Binding-site contacts:
Ligand atom C03 contacts residue GLY279 of chain 1.B at 3.3 Å.
Ligand atom C09 contacts residue TYR247 of chain 1.B at 3.7 Å (hydrophobic).
Ligand atom N01 contacts residue MET267 of chain 1.B at 3.7 Å.
Ligand atom C03 contacts residue TYR247 of chain 1.B at 3.5 Å (hydrophobic).
Ligand atom C05 contacts residue GLY279 of chain 1.B at 3.4 Å.
Ligand atom C11 contacts residue LEU229 of chain 1.B at 3.6 Å (hydrophobic).
Ligand atom C08 contacts residue GLY279 of chain 1.B at 3.5 Å.
Ligand atom C21 contacts residue TYR247 of chain 1.B at 3.8 Å (hydrophobic).
Ligand atom C13 contacts residue PHE283 of chain 1.B at 3.6 Å (hydrophobic).
Ligand atom C21 contacts residue GLU275 of chain 1.B at 3.6 Å.
Ligand atom C03 contacts residue MET267 of chain 1.B at 3.8 Å (hydrophobic).
Ligand atom N04 contacts residue MET267 of chain 1.B at 3.8 Å.
Ligand atom C05 contacts residue MET267 of chain 1.B at 3.8 Å (hydrophobic).
Ligand atom N17 contacts residue GLN280 of chain 1.B at 3.1 Å (h-bond).
Ligand atom C14 contacts residue PHE283 of chain 1.B at 3.5 Å (hydrophobic).
Ligand atom C21 contacts residue VAL276 of chain 1.B at 3.7 Å (hydrophobic).
Ligand atom N04 contacts residue GLY279 of chain 1.B at 3.6 Å.
Ligand atom C22 contacts residue MET267 of chain 1.B at 3.4 Å (hydrophobic).
Ligand atom C20 contacts residue VAL232 of chain 1.B at 3.7 Å (hydrophobic).
Ligand atom C23 contacts residue GLU275 of chain 1.B at 3.3 Å.
Ligand atom C20 contacts residue ILE246 of chain 1.B at 3.6 Å (hydrophobic).
Ligand atom N04 contacts residue TYR247 of chain 1.B at 2.7 Å (h-bond).
Ligand atom C22 contacts residue PRO266 of chain 1.B at 3.5 Å (hydrophobic).
Ligand atom C24 contacts residue PRO266 of chain 1.B at 3.7 Å (hydrophobic).
Ligand atom C13 contacts residue ILE246 of chain 1.B at 3.6 Å (hydrophobic).
Ligand atom C10 contacts residue TYR247 of chain 1.B at 3.7 Å (hydrophobic).
Ligand atom C05 contacts residue TYR247 of chain 1.B at 3.8 Å (hydrophobic).
Ligand atom C16 contacts residue PHE283 of chain 1.B at 3.7 Å (hydrophobic).
Ligand atom N06 contacts residue GLY279 of chain 1.B at 3.4 Å.
Ligand atom C10 contacts residue MET267 of chain 1.B at 3.6 Å (hydrophobic).
Ligand atom C09 contacts residue PHE283 of chain 1.B at 3.7 Å (hydrophobic).
Ligand atom N15 contacts residue PHE283 of chain 1.B at 3.5 Å.
Ligand atom N18 contacts residue PHE250 of chain 1.B at 3.6 Å.
Ligand atom N12 contacts residue PHE283 of chain 1.B at 3.7 Å.
Ligand atom N18 contacts residue PHE283 of chain 1.B at 3.7 Å.
Ligand atom N12 contacts residue ILE246 of chain 1.B at 3.7 Å.
Ligand atom N07 contacts residue GLY279 of chain 1.B at 3.3 Å (h-bond).
Ligand atom C11 contacts residue PHE283 of chain 1.B at 3.6 Å (hydrophobic).
Ligand atom C09 contacts residue GLY279 of chain 1.B at 3.5 Å.
Ligand atom C20 contacts residue GLN280 of chain 1.B at 3.5 Å.

Sequence of chain 1.B:
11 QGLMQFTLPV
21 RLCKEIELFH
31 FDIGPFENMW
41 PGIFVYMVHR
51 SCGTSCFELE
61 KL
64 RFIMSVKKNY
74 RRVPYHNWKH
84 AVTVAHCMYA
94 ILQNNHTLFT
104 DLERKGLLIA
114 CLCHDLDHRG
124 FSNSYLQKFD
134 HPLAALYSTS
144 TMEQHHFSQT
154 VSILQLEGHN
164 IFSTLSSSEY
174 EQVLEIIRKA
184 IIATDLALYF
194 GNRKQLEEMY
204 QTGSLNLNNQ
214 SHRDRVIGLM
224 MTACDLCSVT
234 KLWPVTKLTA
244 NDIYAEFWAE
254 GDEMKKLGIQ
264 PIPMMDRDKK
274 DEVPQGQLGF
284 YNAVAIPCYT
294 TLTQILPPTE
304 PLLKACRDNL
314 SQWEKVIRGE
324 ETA

A protein and the small-molecule ligand that binds it are described below.
Small molecule (SMILES): Cc1ncc(C)n2nc(CCc3nc(N(C)C4CC4)nn3C)nc12